This small molecule binds to this protein.
Small molecule (SMILES): COc1cc(-n2ccnc2-c2ccccc2)ccc1C=O

Binding-site contacts:
Ligand atom N06 contacts residue PRO172 of chain 2.A at 3.9 Å.
Ligand atom C02 contacts residue LYS127 of chain 2.A at 2.6 Å.
Ligand atom O19 contacts residue LYS127 of chain 2.A at 4.2 Å.
Ligand atom C12 contacts residue CSO43 of chain 2.A at 3.4 Å.
Ligand atom C03 contacts residue GLY176 of chain 2.A at 3.9 Å.
Ligand atom C15 contacts residue PRO172 of chain 2.A at 3.9 Å (hydrophobic).
Ligand atom C01 contacts residue ILE173 of chain 2.A at 3.6 Å (hydrophobic).
Ligand atom C03 contacts residue LYS127 of chain 2.A at 3.1 Å.
Ligand atom C01 contacts residue LYS127 of chain 2.A at 1.4 Å.
Ligand atom C18 contacts residue ILE173 of chain 2.A at 4.1 Å (hydrophobic).
Ligand atom C18 contacts residue TRP13 of chain 2.B at 3.6 Å (hydrophobic).
Ligand atom C20 contacts residue TRP13 of chain 2.B at 3.6 Å (hydrophobic).
Ligand atom C03 contacts residue ILE173 of chain 2.A at 3.9 Å (hydrophobic).
Ligand atom C20 contacts residue PHE124 of chain 2.A at 3.7 Å (hydrophobic).
Ligand atom C04 contacts residue ILE224 of chain 2.A at 3.7 Å (hydrophobic).
Ligand atom C02 contacts residue TRP13 of chain 2.B at 3.6 Å (hydrophobic).
Ligand atom C11 contacts residue CSO43 of chain 2.A at 3.2 Å.
Ligand atom C02 contacts residue ILE173 of chain 2.A at 3.6 Å (hydrophobic).
Ligand atom C12 contacts residue ASN47 of chain 2.A at 3.8 Å.
Ligand atom C04 contacts residue PRO172 of chain 2.A at 3.3 Å (hydrophobic).
Ligand atom C01 contacts residue TRP13 of chain 2.B at 3.8 Å (hydrophobic).
Ligand atom C20 contacts residue ASN47 of chain 2.A at 3.4 Å.
Ligand atom C20 contacts residue SER50 of chain 2.A at 3.7 Å.
Ligand atom C16 contacts residue ILE224 of chain 2.A at 3.9 Å (hydrophobic).
Ligand atom C05 contacts residue TRP13 of chain 2.B at 3.7 Å (hydrophobic).
Ligand atom C17 contacts residue TRP13 of chain 2.B at 3.4 Å (hydrophobic).
Ligand atom N06 contacts residue TRP13 of chain 2.B at 4.2 Å.
Ligand atom N14 contacts residue PRO172 of chain 2.A at 4.2 Å.
Ligand atom O19 contacts residue TRP13 of chain 2.B at 3.6 Å.
Ligand atom C04 contacts residue TRP13 of chain 2.B at 3.5 Å (hydrophobic).
Ligand atom O19 contacts residue SER50 of chain 2.A at 4.0 Å.
Ligand atom O19 contacts residue PHE124 of chain 2.A at 3.7 Å.
Ligand atom C07 contacts residue PRO172 of chain 2.A at 4.1 Å (hydrophobic).
Ligand atom C04 contacts residue ILE173 of chain 2.A at 4.1 Å (hydrophobic).
Ligand atom C13 contacts residue ASN47 of chain 2.A at 4.3 Å.
Ligand atom C03 contacts residue PRO172 of chain 2.A at 3.4 Å (hydrophobic).
Ligand atom C18 contacts residue LYS127 of chain 2.A at 3.8 Å.
Ligand atom C16 contacts residue PRO172 of chain 2.A at 3.7 Å (hydrophobic).
Ligand atom C10 contacts residue CSO43 of chain 2.A at 4.0 Å.
Ligand atom C03 contacts residue TRP13 of chain 2.B at 3.6 Å (hydrophobic).

Sequence of chain 2.B:
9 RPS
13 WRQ

Sequence of chain 2.A:
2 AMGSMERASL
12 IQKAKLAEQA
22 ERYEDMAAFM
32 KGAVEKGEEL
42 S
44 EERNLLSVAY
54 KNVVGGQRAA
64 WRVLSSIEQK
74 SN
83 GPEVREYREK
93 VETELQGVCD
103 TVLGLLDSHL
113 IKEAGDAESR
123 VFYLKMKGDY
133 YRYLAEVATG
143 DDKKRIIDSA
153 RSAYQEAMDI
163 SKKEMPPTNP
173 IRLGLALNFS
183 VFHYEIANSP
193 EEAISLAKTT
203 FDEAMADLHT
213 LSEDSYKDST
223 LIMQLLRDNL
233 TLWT